Binding-site contacts:
Ligand atom C23 contacts residue HIS268 of chain 1.C at 3.8 Å.
Ligand atom C7 contacts residue ARG272 of chain 1.C at 4.3 Å.
Ligand atom C26 contacts residue MET228 of chain 1.C at 4.3 Å (hydrophobic).
Ligand atom C11 contacts residue VAL275 of chain 1.C at 3.8 Å (hydrophobic).
Ligand atom C19 contacts residue PRO276 of chain 1.C at 3.5 Å (hydrophobic).
Ligand atom C4 contacts residue TRP438 of chain 1.C at 4.5 Å (hydrophobic).
Ligand atom C2 contacts residue LEU279 of chain 1.C at 4.3 Å (hydrophobic).
Ligand atom C21 contacts residue VAL271 of chain 1.C at 3.9 Å (hydrophobic).
Ligand atom C22 contacts residue HIS268 of chain 1.C at 4.5 Å.
Ligand atom C24 contacts residue PHE227 of chain 1.C at 3.8 Å (hydrophobic).
Ligand atom C15 contacts residue ARG272 of chain 1.C at 4.3 Å.
Ligand atom C26 contacts residue HIS268 of chain 1.C at 4.1 Å.
Ligand atom C1 contacts residue LEU279 of chain 1.C at 4.0 Å (hydrophobic).
Ligand atom C24 contacts residue HIS268 of chain 1.C at 4.4 Å.
Ligand atom C6 contacts residue ARG272 of chain 1.C at 3.9 Å.
Ligand atom C16 contacts residue ASP435 of chain 1.C at 4.3 Å.
Ligand atom C5 contacts residue TRP438 of chain 1.C at 4.4 Å (hydrophobic).
Ligand atom C18 contacts residue ARG272 of chain 1.C at 3.6 Å.
Ligand atom C19 contacts residue ARG272 of chain 1.C at 4.1 Å.
Ligand atom C19 contacts residue VAL275 of chain 1.C at 4.3 Å (hydrophobic).
Ligand atom C25 contacts residue MET228 of chain 1.C at 4.1 Å (hydrophobic).
Ligand atom C12 contacts residue VAL275 of chain 1.C at 4.3 Å (hydrophobic).
Ligand atom C6 contacts residue TRP438 of chain 1.C at 3.8 Å (hydrophobic).
Ligand atom C7 contacts residue TRP438 of chain 1.C at 3.6 Å (hydrophobic).
Ligand atom C27 contacts residue MET228 of chain 1.C at 3.7 Å (hydrophobic).
Ligand atom C15 contacts residue ASP435 of chain 1.C at 3.5 Å.
Ligand atom C5 contacts residue ARG272 of chain 1.C at 4.5 Å.
Ligand atom C18 contacts residue VAL275 of chain 1.C at 4.4 Å (hydrophobic).
Ligand atom C21 contacts residue VAL275 of chain 1.C at 4.3 Å (hydrophobic).

The protein below binds the small molecule below.
Small molecule (SMILES): CC(C)CCC[C@@H](C)[C@H]1CC[C@H]2[C@@H]3CC=C4C[C@@H](O)CC[C@]4(C)[C@H]3CC[C@]12C

Sequence of chain 1.C:
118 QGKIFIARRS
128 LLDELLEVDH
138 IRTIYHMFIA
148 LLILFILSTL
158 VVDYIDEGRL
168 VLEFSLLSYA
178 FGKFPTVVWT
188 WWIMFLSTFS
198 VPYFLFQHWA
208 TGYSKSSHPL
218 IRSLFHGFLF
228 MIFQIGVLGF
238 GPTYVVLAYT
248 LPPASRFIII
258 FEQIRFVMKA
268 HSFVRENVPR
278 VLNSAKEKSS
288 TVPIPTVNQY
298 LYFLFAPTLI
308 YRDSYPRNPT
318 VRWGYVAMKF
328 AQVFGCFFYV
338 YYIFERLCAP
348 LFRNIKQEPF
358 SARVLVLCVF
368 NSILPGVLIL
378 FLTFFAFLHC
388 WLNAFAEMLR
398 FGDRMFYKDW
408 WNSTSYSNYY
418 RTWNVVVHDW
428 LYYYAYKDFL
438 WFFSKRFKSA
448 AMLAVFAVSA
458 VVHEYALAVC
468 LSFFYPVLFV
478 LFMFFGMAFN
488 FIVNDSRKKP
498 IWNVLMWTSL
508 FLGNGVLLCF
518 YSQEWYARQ